Sequence of chain 6.A:
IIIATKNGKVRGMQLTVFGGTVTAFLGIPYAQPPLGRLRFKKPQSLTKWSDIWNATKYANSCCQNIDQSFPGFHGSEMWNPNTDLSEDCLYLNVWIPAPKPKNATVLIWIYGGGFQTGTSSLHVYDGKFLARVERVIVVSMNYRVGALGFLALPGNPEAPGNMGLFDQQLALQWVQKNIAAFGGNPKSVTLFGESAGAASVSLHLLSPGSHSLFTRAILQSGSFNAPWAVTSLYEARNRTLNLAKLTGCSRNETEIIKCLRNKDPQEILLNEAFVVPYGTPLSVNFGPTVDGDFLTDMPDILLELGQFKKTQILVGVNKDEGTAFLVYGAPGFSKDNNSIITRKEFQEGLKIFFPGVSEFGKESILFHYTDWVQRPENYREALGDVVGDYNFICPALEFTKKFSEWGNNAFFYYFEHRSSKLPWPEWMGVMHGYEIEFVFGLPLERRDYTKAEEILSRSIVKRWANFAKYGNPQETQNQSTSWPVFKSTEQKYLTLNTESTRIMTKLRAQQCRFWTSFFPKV

This small molecule binds to this protein.
Small molecule (SMILES): CC(=O)N[C@@H]1[C@@H](O)[C@H](O)[C@@H](CO)O[C@H]1O

Binding-site contacts:
Ligand atom C5 contacts residue ASN485 of chain 6.A at 3.6 Å.
Ligand atom O7 contacts residue ASN485 of chain 6.A at 3.5 Å (h-bond).
Ligand atom O3 contacts residue ARG465 of chain 6.A at 3.4 Å.
Ligand atom C7 contacts residue ARG465 of chain 6.A at 3.6 Å.
Ligand atom C2 contacts residue ASN485 of chain 6.A at 2.4 Å.
Ligand atom O7 contacts residue SER466 of chain 6.A at 4.2 Å.
Ligand atom N2 contacts residue ARG465 of chain 6.A at 4.1 Å.
Ligand atom N2 contacts residue ASN485 of chain 6.A at 3.0 Å (h-bond).
Ligand atom C7 contacts residue GLU482 of chain 6.A at 4.2 Å.
Ligand atom C3 contacts residue ARG465 of chain 6.A at 4.5 Å.
Ligand atom C8 contacts residue ARG465 of chain 6.A at 3.9 Å.
Ligand atom C4 contacts residue ASN485 of chain 6.A at 4.1 Å.
Ligand atom O7 contacts residue ARG465 of chain 6.A at 3.4 Å.
Ligand atom C7 contacts residue ASN485 of chain 6.A at 3.4 Å.
Ligand atom O5 contacts residue ASN485 of chain 6.A at 2.3 Å (h-bond).
Ligand atom C8 contacts residue LYS469 of chain 6.A at 3.8 Å.
Ligand atom C3 contacts residue ASN485 of chain 6.A at 3.8 Å.
Ligand atom C1 contacts residue ASN485 of chain 6.A at 1.4 Å.
Ligand atom O7 contacts residue GLU482 of chain 6.A at 4.4 Å.
Ligand atom C8 contacts residue GLU482 of chain 6.A at 3.8 Å.